Binding-site contacts:
Ligand atom CA contacts residue GLU164 of chain 1.B at 3.5 Å.
Ligand atom O contacts residue GLN187 of chain 1.B at 3.1 Å.
Ligand atom C29 contacts residue GLU164 of chain 1.B at 3.4 Å.
Ligand atom C5 contacts residue VAL189 of chain 1.B at 3.5 Å (hydrophobic).
Ligand atom CB contacts residue GLU164 of chain 1.B at 3.5 Å.
Ligand atom CA contacts residue GLN162 of chain 1.B at 3.7 Å.
Ligand atom N contacts residue CYS143 of chain 1.B at 3.6 Å (h-bond).
Ligand atom O8 contacts residue GLU164 of chain 1.B at 3.5 Å.
Ligand atom N contacts residue GLU164 of chain 1.B at 2.9 Å (salt-bridge).
Ligand atom CG2 contacts residue GLU164 of chain 1.B at 3.6 Å.
Ligand atom O1 contacts residue VAL189 of chain 1.B at 3.7 Å.
Ligand atom CD2 contacts residue ASP185 of chain 1.B at 3.6 Å.
Ligand atom C5 contacts residue GLY141 of chain 1.B at 3.4 Å.
Ligand atom O8 contacts residue HIS170 of chain 1.B at 3.6 Å.
Ligand atom N contacts residue VAL188 of chain 1.B at 3.1 Å (h-bond).
Ligand atom C25 contacts residue CYS143 of chain 1.B at 3.5 Å (hydrophobic).
Ligand atom CD2 contacts residue TYR52 of chain 1.B at 3.5 Å (hydrophobic).
Ligand atom C contacts residue GLU164 of chain 1.B at 3.6 Å.
Ligand atom N6 contacts residue GLU164 of chain 1.B at 2.6 Å (salt-bridge).
Ligand atom O contacts residue LEU163 of chain 1.B at 3.5 Å.
Ligand atom C27 contacts residue LEU139 of chain 1.B at 3.6 Å (hydrophobic).
Ligand atom N6 contacts residue PHE138 of chain 1.B at 3.1 Å (h-bond).
Ligand atom C28 contacts residue GLU164 of chain 1.B at 3.6 Å.
Ligand atom CA contacts residue CYS143 of chain 1.B at 3.0 Å (hydrophobic).
Ligand atom C20 contacts residue CYS143 of chain 1.B at 1.8 Å (hydrophobic).
Ligand atom C27 contacts residue CYS140 of chain 1.B at 3.5 Å (hydrophobic).
Ligand atom O contacts residue GLU164 of chain 1.B at 3.0 Å (salt-bridge).
Ligand atom N contacts residue GLN187 of chain 1.B at 3.0 Å (h-bond).
Ligand atom C6 contacts residue VAL189 of chain 1.B at 3.7 Å (hydrophobic).
Ligand atom N contacts residue GLN162 of chain 1.B at 3.2 Å (h-bond).
Ligand atom CD1 contacts residue GLN162 of chain 1.B at 3.4 Å.
Ligand atom CB contacts residue VAL188 of chain 1.B at 3.5 Å (hydrophobic).
Ligand atom C21 contacts residue CYS143 of chain 1.B at 2.3 Å (hydrophobic).
Ligand atom C contacts residue GLN162 of chain 1.B at 3.6 Å.
Ligand atom O8 contacts residue HIS161 of chain 1.B at 2.5 Å (h-bond).
Ligand atom C21 contacts residue HIS41 of chain 1.B at 3.5 Å.
Ligand atom CD1 contacts residue LEU163 of chain 1.B at 3.6 Å (hydrophobic).
Ligand atom CG contacts residue HIS41 of chain 1.B at 3.6 Å.
Ligand atom C29 contacts residue HIS161 of chain 1.B at 3.6 Å.
Ligand atom O contacts residue MET25 of chain 1.B at 3.3 Å.

Sequence of chain 1.B:
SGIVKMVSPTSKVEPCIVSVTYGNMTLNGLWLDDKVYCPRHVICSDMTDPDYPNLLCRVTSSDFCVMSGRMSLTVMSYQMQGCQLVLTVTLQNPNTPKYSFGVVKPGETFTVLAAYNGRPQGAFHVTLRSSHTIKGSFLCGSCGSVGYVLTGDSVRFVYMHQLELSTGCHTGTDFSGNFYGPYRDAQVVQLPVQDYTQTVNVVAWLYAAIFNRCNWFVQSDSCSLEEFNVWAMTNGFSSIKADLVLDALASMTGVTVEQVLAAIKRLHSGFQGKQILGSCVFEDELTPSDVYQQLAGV

The protein below binds the small molecule below.
Small molecule (SMILES): Cc1cc(C(=O)N[C@@H](C)C(=O)N[C@H](C(=O)N[C@@H](CC(C)C)C(=O)N[C@H](/C=C\C(=O)OCc2ccccc2)C[C@@H]2CCNC2=O)C(C)C)no1